Sequence of chain 1.B:
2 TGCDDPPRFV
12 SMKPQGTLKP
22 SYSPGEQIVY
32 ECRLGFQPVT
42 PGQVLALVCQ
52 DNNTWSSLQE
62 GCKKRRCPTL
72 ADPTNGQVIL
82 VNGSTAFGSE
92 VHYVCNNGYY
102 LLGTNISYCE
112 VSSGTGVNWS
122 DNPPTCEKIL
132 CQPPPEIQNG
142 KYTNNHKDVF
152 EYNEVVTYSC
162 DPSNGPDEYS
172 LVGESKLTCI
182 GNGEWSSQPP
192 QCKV

Binding-site contacts:
Ligand atom C7 contacts residue ASN106 of chain 1.B at 2.9 Å.
Ligand atom C5 contacts residue ASN106 of chain 1.B at 3.6 Å.
Ligand atom C8 contacts residue ILE107 of chain 1.B at 4.0 Å (hydrophobic).
Ligand atom C2 contacts residue ASN106 of chain 1.B at 2.5 Å.
Ligand atom C7 contacts residue ILE107 of chain 1.B at 4.4 Å (hydrophobic).
Ligand atom O7 contacts residue ASN106 of chain 1.B at 2.3 Å (h-bond).
Ligand atom C8 contacts residue ASN106 of chain 1.B at 4.3 Å.
Ligand atom O5 contacts residue ASN106 of chain 1.B at 2.3 Å (h-bond).
Ligand atom N2 contacts residue ASN106 of chain 1.B at 3.0 Å (h-bond).
Ligand atom C3 contacts residue ASN106 of chain 1.B at 3.8 Å.
Ligand atom C4 contacts residue ASN106 of chain 1.B at 4.2 Å.
Ligand atom C1 contacts residue ASN106 of chain 1.B at 1.4 Å.

This protein binds this small molecule.
Small molecule (SMILES): CC(=O)N[C@@H]1[C@@H](O)[C@H](O)[C@@H](CO)O[C@H]1O